Binding-site contacts:
Ligand atom C3 contacts residue ASN32 of chain 1.A at 4.0 Å.
Ligand atom C7 contacts residue ASN32 of chain 1.A at 3.7 Å.
Ligand atom C1 contacts residue ASN32 of chain 1.A at 1.5 Å.
Ligand atom C6 contacts residue THR313 of chain 1.A at 4.5 Å.
Ligand atom O5 contacts residue ASN32 of chain 1.A at 2.4 Å (h-bond).
Ligand atom C7 contacts residue THR34 of chain 1.A at 4.5 Å.
Ligand atom O5 contacts residue THR313 of chain 1.A at 3.3 Å (h-bond).
Ligand atom C2 contacts residue ASN32 of chain 1.A at 2.6 Å.
Ligand atom O6 contacts residue THR313 of chain 1.A at 4.0 Å.
Ligand atom C4 contacts residue ASN32 of chain 1.A at 4.4 Å.
Ligand atom C8 contacts residue THR34 of chain 1.A at 3.5 Å.
Ligand atom C5 contacts residue ASN32 of chain 1.A at 3.7 Å.
Ligand atom O6 contacts residue THR34 of chain 1.A at 4.3 Å.
Ligand atom O6 contacts residue LEU52 of chain 1.B at 3.7 Å.
Ligand atom C6 contacts residue THR34 of chain 1.A at 3.6 Å.
Ligand atom C1 contacts residue THR313 of chain 1.A at 3.9 Å.
Ligand atom O7 contacts residue ASN32 of chain 1.A at 3.7 Å.
Ligand atom N2 contacts residue ASN32 of chain 1.A at 3.2 Å (h-bond).

Sequence of chain 1.A:
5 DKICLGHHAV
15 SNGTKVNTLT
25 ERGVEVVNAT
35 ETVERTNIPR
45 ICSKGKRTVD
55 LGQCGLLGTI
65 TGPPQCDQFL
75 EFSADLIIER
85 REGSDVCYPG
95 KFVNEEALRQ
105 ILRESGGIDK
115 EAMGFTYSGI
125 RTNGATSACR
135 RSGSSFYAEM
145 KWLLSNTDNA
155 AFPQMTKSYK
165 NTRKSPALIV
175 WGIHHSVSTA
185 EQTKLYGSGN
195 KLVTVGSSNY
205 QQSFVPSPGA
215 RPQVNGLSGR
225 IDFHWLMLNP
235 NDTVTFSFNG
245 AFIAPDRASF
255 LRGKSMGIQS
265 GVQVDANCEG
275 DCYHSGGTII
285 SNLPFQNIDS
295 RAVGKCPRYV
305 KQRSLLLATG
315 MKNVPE

A protein and the small-molecule ligand that binds it are described below.
Small molecule (SMILES): CC(=O)N[C@H]1[C@H](O[C@H]2[C@H](O)[C@@H](NC(C)=O)CO[C@@H]2CO)O[C@H](CO)[C@@H](O)[C@@H]1O

Sequence of chain 1.B:
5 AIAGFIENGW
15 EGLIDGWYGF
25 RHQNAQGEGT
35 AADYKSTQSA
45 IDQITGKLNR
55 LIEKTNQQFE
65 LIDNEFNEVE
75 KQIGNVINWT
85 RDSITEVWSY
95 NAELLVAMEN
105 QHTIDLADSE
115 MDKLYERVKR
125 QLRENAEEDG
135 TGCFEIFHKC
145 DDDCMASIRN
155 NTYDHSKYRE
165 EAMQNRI